Sequence of chain 3.A:
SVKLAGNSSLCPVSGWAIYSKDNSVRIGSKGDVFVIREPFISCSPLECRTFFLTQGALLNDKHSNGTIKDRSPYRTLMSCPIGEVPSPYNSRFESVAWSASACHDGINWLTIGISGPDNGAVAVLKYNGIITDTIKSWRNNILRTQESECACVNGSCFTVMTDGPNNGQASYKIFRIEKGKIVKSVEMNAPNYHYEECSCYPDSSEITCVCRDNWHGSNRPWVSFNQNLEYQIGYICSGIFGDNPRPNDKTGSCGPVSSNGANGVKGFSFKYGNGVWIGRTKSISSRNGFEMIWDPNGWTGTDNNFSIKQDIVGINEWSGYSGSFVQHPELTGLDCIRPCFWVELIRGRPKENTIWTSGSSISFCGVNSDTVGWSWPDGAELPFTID

Binding-site contacts:
Ligand atom O7 contacts residue ASN65 of chain 3.A at 3.3 Å (h-bond).
Ligand atom C8 contacts residue ILE386 of chain 3.A at 4.4 Å (hydrophobic).
Ligand atom C1 contacts residue ASN65 of chain 3.A at 1.4 Å.
Ligand atom C7 contacts residue ASN65 of chain 3.A at 3.5 Å.
Ligand atom C3 contacts residue ASN65 of chain 3.A at 3.8 Å.
Ligand atom O5 contacts residue ASN65 of chain 3.A at 2.2 Å (h-bond).
Ligand atom N2 contacts residue ASN65 of chain 3.A at 3.1 Å (h-bond).
Ligand atom C4 contacts residue ASN65 of chain 3.A at 4.1 Å.
Ligand atom O7 contacts residue ILE355 of chain 3.A at 4.2 Å.
Ligand atom C8 contacts residue ILE355 of chain 3.A at 4.2 Å (hydrophobic).
Ligand atom C5 contacts residue ASN65 of chain 3.A at 3.6 Å.
Ligand atom C2 contacts residue ASN65 of chain 3.A at 2.5 Å.
Ligand atom C7 contacts residue ILE355 of chain 3.A at 4.4 Å (hydrophobic).

This protein binds this small molecule.
Small molecule (SMILES): CC(=O)N[C@@H]1[C@@H](O)[C@H](O)[C@@H](CO)O[C@H]1O